This protein binds this small molecule.
Small molecule (SMILES): CC(=O)N[C@H]1[C@H]([C@H](O)[C@H](O)CO)O[C@@](O[C@H]2[C@@H](O)[C@@H](CO)O[C@@H](O[C@H]3[C@H](O)[C@@H](O)[C@@H](O)O[C@@H]3CO)[C@@H]2O)(C(=O)O)C[C@@H]1O

Binding-site contacts:
Ligand atom O10 contacts residue GLN65 of chain 2.A at 4.0 Å.
Ligand atom C8 contacts residue ALA118 of chain 1.A at 4.3 Å (hydrophobic).
Ligand atom C11 contacts residue GLN132 of chain 1.A at 4.3 Å.
Ligand atom O8 contacts residue GLN120 of chain 1.A at 2.8 Å (h-bond).
Ligand atom O1B contacts residue ARG129 of chain 1.A at 3.9 Å.
Ligand atom C7 contacts residue ALA118 of chain 1.A at 3.6 Å (hydrophobic).
Ligand atom O9 contacts residue THR42 of chain 2.A at 4.0 Å.
Ligand atom C10 contacts residue ALA118 of chain 1.A at 3.8 Å (hydrophobic).
Ligand atom O1A contacts residue ARG129 of chain 1.A at 3.3 Å (salt-bridge).
Ligand atom N5 contacts residue ALA118 of chain 1.A at 2.8 Å (h-bond).
Ligand atom O8 contacts residue ALA118 of chain 1.A at 3.8 Å.
Ligand atom C5 contacts residue ALA118 of chain 1.A at 3.6 Å (hydrophobic).
Ligand atom C11 contacts residue TRP119 of chain 1.A at 4.4 Å (hydrophobic).
Ligand atom C9 contacts residue TRP119 of chain 1.A at 4.3 Å (hydrophobic).
Ligand atom C11 contacts residue GLN65 of chain 2.A at 3.7 Å.
Ligand atom O8 contacts residue TRP119 of chain 1.A at 3.8 Å.
Ligand atom C6 contacts residue ALA118 of chain 1.A at 3.4 Å (hydrophobic).
Ligand atom C10 contacts residue ALA64 of chain 2.A at 4.5 Å (hydrophobic).
Ligand atom C8 contacts residue GLN120 of chain 1.A at 4.1 Å.
Ligand atom C4 contacts residue ALA118 of chain 1.A at 4.0 Å (hydrophobic).
Ligand atom O1A contacts residue ALA118 of chain 1.A at 4.5 Å.
Ligand atom O9 contacts residue GLN120 of chain 1.A at 3.5 Å (h-bond).
Ligand atom C10 contacts residue GLN65 of chain 2.A at 4.5 Å.
Ligand atom C11 contacts residue ALA118 of chain 1.A at 3.9 Å (hydrophobic).
Ligand atom C1 contacts residue ARG129 of chain 1.A at 4.0 Å.
Ligand atom O10 contacts residue ALA64 of chain 2.A at 3.8 Å.

Sequence of chain 2.A:
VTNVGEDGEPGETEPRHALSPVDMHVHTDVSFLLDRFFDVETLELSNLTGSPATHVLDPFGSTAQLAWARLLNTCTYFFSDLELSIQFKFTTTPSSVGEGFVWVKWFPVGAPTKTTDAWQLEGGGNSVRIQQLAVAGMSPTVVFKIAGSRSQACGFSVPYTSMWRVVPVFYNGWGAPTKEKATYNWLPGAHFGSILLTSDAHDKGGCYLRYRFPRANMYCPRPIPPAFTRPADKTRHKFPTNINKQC

Sequence of chain 1.A:
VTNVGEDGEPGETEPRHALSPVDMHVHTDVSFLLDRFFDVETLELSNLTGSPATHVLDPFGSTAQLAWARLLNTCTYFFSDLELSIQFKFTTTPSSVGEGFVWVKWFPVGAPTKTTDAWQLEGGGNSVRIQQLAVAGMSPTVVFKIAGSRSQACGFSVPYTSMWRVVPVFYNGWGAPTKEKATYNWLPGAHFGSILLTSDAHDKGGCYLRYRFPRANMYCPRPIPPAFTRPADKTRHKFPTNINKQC